The protein below binds the small molecule below.
Small molecule (SMILES): CC(=O)N[C@@H]1[C@@H](O)[C@H](O)[C@@H](CO)O[C@H]1O

Sequence of chain 1.E:
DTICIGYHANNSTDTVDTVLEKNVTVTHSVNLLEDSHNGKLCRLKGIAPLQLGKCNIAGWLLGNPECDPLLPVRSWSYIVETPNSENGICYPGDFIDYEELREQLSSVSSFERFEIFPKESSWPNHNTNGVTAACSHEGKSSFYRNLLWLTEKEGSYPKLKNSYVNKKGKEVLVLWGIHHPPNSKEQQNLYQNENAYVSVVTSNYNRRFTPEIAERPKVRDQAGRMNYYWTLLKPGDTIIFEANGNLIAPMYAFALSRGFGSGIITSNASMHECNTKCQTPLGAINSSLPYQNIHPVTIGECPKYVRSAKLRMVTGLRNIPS

Binding-site contacts:
Ligand atom C5 contacts residue ASN11 of chain 1.E at 3.5 Å.
Ligand atom C4 contacts residue ASN11 of chain 1.E at 4.1 Å.
Ligand atom O5 contacts residue ASN11 of chain 1.E at 2.2 Å (h-bond).
Ligand atom C7 contacts residue ASN11 of chain 1.E at 3.1 Å.
Ligand atom C1 contacts residue ASN11 of chain 1.E at 1.4 Å.
Ligand atom C8 contacts residue ASN11 of chain 1.E at 4.3 Å.
Ligand atom C8 contacts residue THR13 of chain 1.E at 4.3 Å.
Ligand atom C3 contacts residue ASN11 of chain 1.E at 3.8 Å.
Ligand atom O7 contacts residue ASN11 of chain 1.E at 2.7 Å (h-bond).
Ligand atom N2 contacts residue ASN11 of chain 1.E at 3.0 Å (h-bond).
Ligand atom O6 contacts residue ASN11 of chain 1.E at 4.5 Å.
Ligand atom C2 contacts residue ASN11 of chain 1.E at 2.4 Å.